Sequence of chain 1.C:
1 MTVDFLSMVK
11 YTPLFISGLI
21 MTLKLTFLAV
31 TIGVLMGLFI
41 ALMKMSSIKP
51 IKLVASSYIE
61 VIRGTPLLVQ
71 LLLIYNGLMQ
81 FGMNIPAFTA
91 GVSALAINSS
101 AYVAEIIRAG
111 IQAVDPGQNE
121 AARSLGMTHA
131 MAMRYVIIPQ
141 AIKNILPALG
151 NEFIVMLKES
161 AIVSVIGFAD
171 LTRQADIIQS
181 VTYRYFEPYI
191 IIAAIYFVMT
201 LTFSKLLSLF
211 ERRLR

Sequence of chain 1.D:
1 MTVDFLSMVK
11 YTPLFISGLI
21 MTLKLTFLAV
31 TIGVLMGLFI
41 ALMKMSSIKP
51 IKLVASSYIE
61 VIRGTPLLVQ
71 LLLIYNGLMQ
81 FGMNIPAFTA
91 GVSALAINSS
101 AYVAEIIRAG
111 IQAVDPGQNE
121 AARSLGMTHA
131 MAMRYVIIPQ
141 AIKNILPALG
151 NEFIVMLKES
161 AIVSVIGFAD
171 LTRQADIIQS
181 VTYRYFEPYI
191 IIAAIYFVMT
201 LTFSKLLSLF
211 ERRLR

The protein below binds the small molecule below.
Small molecule (SMILES): NC(=[NH2+])NCCC[C@H](N)C(=O)O

Binding-site contacts:
Ligand atom CD contacts residue TYR102 of chain 1.C at 3.7 Å (hydrophobic).
Ligand atom O contacts residue TYR102 of chain 1.C at 4.1 Å.
Ligand atom CA contacts residue GLU159 of chain 1.D at 3.0 Å.
Ligand atom CB contacts residue GLU159 of chain 1.C at 3.9 Å.
Ligand atom CD contacts residue ASN98 of chain 1.C at 3.7 Å.
Ligand atom O contacts residue THR65 of chain 1.C at 3.6 Å (h-bond).
Ligand atom CG contacts residue GLU159 of chain 1.C at 3.6 Å.
Ligand atom O contacts residue LYS158 of chain 1.D at 2.9 Å (salt-bridge).
Ligand atom OXT contacts residue LEU67 of chain 1.C at 2.4 Å (h-bond).
Ligand atom C contacts residue LEU67 of chain 1.C at 3.5 Å (hydrophobic).
Ligand atom NH2 contacts residue TYR102 of chain 1.C at 3.9 Å.
Ligand atom O contacts residue LEU67 of chain 1.C at 3.8 Å.
Ligand atom NH2 contacts residue MET156 of chain 1.C at 4.2 Å.
Ligand atom CB contacts residue LYS158 of chain 1.D at 4.2 Å.
Ligand atom CB contacts residue TYR102 of chain 1.C at 4.1 Å (hydrophobic).
Ligand atom CZ contacts residue TYR102 of chain 1.C at 3.4 Å (hydrophobic).
Ligand atom CA contacts residue GLU159 of chain 1.C at 4.1 Å.
Ligand atom N contacts residue GLU159 of chain 1.C at 3.1 Å (salt-bridge).
Ligand atom CD contacts residue GLU159 of chain 1.C at 4.1 Å.
Ligand atom NH1 contacts residue MET156 of chain 1.C at 3.5 Å (h-bond).
Ligand atom CZ contacts residue ASN98 of chain 1.C at 3.2 Å.
Ligand atom CZ contacts residue GLU152 of chain 1.C at 3.7 Å.
Ligand atom NH1 contacts residue SER99 of chain 1.C at 3.8 Å.
Ligand atom NH2 contacts residue GLU152 of chain 1.C at 3.3 Å (salt-bridge).
Ligand atom NH1 contacts residue TYR102 of chain 1.C at 3.2 Å.
Ligand atom OXT contacts residue PRO66 of chain 1.C at 3.3 Å.
Ligand atom C contacts residue PRO66 of chain 1.C at 3.9 Å (hydrophobic).
Ligand atom C contacts residue LYS158 of chain 1.D at 4.0 Å.
Ligand atom NH1 contacts residue GLU152 of chain 1.C at 2.9 Å (salt-bridge).
Ligand atom CZ contacts residue MET156 of chain 1.C at 3.8 Å (hydrophobic).
Ligand atom NH1 contacts residue ASN98 of chain 1.C at 2.9 Å (h-bond).
Ligand atom CG contacts residue ASN98 of chain 1.C at 3.7 Å.
Ligand atom NE contacts residue TYR102 of chain 1.C at 3.3 Å.
Ligand atom O contacts residue PRO66 of chain 1.C at 3.7 Å.
Ligand atom NH2 contacts residue VAL155 of chain 1.C at 3.9 Å.
Ligand atom N contacts residue ARG1 of chain 1.F at 3.8 Å.
Ligand atom N contacts residue GLU159 of chain 1.D at 2.8 Å (salt-bridge).
Ligand atom CB contacts residue GLU159 of chain 1.D at 3.8 Å.
Ligand atom NE contacts residue ASN98 of chain 1.C at 2.6 Å (h-bond).
Ligand atom CG contacts residue TYR102 of chain 1.C at 3.9 Å (hydrophobic).